Sequence of chain 1.O:
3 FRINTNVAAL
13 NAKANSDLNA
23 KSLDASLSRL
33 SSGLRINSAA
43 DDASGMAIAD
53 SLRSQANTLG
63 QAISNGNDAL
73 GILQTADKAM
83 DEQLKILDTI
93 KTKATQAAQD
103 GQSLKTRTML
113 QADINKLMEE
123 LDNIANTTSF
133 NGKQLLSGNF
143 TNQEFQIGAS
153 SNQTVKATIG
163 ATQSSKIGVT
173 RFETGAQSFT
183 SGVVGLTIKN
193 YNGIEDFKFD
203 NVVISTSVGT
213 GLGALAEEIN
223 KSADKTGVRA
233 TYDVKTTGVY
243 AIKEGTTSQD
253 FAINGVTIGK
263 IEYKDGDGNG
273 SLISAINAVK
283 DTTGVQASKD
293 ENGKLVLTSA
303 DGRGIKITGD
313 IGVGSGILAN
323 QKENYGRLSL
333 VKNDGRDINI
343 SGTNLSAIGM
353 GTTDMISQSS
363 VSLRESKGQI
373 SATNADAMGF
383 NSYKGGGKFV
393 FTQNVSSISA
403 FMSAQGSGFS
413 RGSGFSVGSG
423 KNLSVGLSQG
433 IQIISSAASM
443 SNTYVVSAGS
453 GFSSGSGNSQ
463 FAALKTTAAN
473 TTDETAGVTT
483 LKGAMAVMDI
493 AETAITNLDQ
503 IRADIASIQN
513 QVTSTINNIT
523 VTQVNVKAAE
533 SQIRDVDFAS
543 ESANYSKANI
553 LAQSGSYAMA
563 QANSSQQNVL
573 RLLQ

A small-molecule ligand and the protein it binds are described below.
Small molecule (SMILES): C[C@H](O)[C@H](N)[C@@H]1O[C@](O)(C(=O)O)C[C@H](O)[C@@H]1N

Binding-site contacts:
Ligand atom C3 contacts residue THR394 of chain 1.O at 2.5 Å.
Ligand atom O8 contacts residue SER437 of chain 1.O at 4.3 Å.
Ligand atom O8 contacts residue SER438 of chain 1.O at 4.4 Å.
Ligand atom O1A contacts residue THR394 of chain 1.O at 2.3 Å (h-bond).
Ligand atom O6 contacts residue THR394 of chain 1.O at 2.6 Å (h-bond).
Ligand atom C7 contacts residue ASN396 of chain 1.O at 4.4 Å.
Ligand atom C5 contacts residue THR394 of chain 1.O at 4.3 Å.
Ligand atom C9 contacts residue ASN396 of chain 1.O at 4.1 Å.
Ligand atom O8 contacts residue ALA439 of chain 1.O at 4.2 Å.
Ligand atom O8 contacts residue THR394 of chain 1.O at 2.6 Å (h-bond).
Ligand atom O8 contacts residue GLN395 of chain 1.O at 4.4 Å.
Ligand atom C4 contacts residue THR394 of chain 1.O at 3.8 Å.
Ligand atom C8 contacts residue THR394 of chain 1.O at 3.6 Å.
Ligand atom C8 contacts residue ASN396 of chain 1.O at 3.4 Å.
Ligand atom C1 contacts residue THR394 of chain 1.O at 1.9 Å.
Ligand atom C7 contacts residue THR394 of chain 1.O at 4.2 Å.
Ligand atom O8 contacts residue ASN396 of chain 1.O at 3.7 Å.
Ligand atom C2 contacts residue THR394 of chain 1.O at 1.4 Å.
Ligand atom C6 contacts residue THR394 of chain 1.O at 3.5 Å.
Ligand atom O1B contacts residue THR394 of chain 1.O at 2.9 Å (h-bond).
Ligand atom O4 contacts residue THR394 of chain 1.O at 4.2 Å.